Sequence of chain 1.A:
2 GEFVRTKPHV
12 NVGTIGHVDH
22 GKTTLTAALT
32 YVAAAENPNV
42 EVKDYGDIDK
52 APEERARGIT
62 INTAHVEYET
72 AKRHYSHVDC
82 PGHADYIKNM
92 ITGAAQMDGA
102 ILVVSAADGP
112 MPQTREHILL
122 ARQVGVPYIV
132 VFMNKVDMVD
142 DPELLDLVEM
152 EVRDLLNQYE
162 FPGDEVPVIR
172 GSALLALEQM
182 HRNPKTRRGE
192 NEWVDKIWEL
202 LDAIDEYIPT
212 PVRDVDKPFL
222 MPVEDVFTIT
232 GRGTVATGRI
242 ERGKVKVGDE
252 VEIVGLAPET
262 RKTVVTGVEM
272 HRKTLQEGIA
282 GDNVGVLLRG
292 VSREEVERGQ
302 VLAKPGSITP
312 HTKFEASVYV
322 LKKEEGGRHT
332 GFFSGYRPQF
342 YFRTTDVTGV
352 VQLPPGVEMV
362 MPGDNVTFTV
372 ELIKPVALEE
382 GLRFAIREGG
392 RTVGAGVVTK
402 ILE

This protein binds this small molecule.
Small molecule (SMILES): Nc1nc2c(ncn2[C@@H]2O[C@H](CO[P](=O)(O)O[P](=O)(O)NP(=O)(O)O)[C@@H](O)[C@H]2O)c(=O)[nH]1

Binding-site contacts:
Ligand atom O6 contacts residue ASP138 of chain 1.A at 3.5 Å (salt-bridge).
Ligand atom O2A contacts residue TYR46 of chain 1.A at 2.6 Å (h-bond).
Ligand atom O1B contacts residue HIS21 of chain 1.A at 3.3 Å (h-bond).
Ligand atom O2B contacts residue LYS23 of chain 1.A at 3.4 Å (salt-bridge).
Ligand atom O2G contacts residue LYS23 of chain 1.A at 2.8 Å (salt-bridge).
Ligand atom O1A contacts residue THR25 of chain 1.A at 2.6 Å (h-bond).
Ligand atom O1B contacts residue GLY22 of chain 1.A at 2.9 Å (h-bond).
Ligand atom PB contacts residue LYS23 of chain 1.A at 3.5 Å.
Ligand atom O1A contacts residue GLY22 of chain 1.A at 3.5 Å.
Ligand atom N2 contacts residue ASP138 of chain 1.A at 2.9 Å (salt-bridge).
Ligand atom N7 contacts residue ASN135 of chain 1.A at 3.0 Å (h-bond).
Ligand atom C5' contacts residue ASP20 of chain 1.A at 3.2 Å.
Ligand atom O2G contacts residue GLY83 of chain 1.A at 3.0 Å (h-bond).
Ligand atom PB contacts residue MG1 of chain 1.C at 3.3 Å.
Ligand atom O6 contacts residue LEU175 of chain 1.A at 3.3 Å (h-bond).
Ligand atom O3G contacts residue ILE60 of chain 1.A at 3.4 Å.
Ligand atom O1A contacts residue THR24 of chain 1.A at 3.5 Å (h-bond).
Ligand atom O3G contacts residue THR61 of chain 1.A at 3.1 Å (h-bond).
Ligand atom O2B contacts residue MG1 of chain 1.C at 2.2 Å.
Ligand atom N1 contacts residue ASP138 of chain 1.A at 2.7 Å (salt-bridge).
Ligand atom O6 contacts residue ASN135 of chain 1.A at 3.1 Å (h-bond).
Ligand atom O6 contacts residue ALA174 of chain 1.A at 3.1 Å (h-bond).
Ligand atom O4' contacts residue LYS136 of chain 1.A at 3.2 Å (salt-bridge).
Ligand atom C6 contacts residue LYS136 of chain 1.A at 3.5 Å.
Ligand atom C5 contacts residue LEU175 of chain 1.A at 3.5 Å (hydrophobic).
Ligand atom N2 contacts residue MET139 of chain 1.A at 3.2 Å.
Ligand atom C6 contacts residue LEU175 of chain 1.A at 3.5 Å (hydrophobic).
Ligand atom O6 contacts residue SER173 of chain 1.A at 2.7 Å (h-bond).
Ligand atom PG contacts residue MG1 of chain 1.C at 3.2 Å.
Ligand atom N3B contacts residue MG1 of chain 1.C at 3.3 Å.
Ligand atom O1B contacts residue LYS23 of chain 1.A at 2.7 Å (salt-bridge).
Ligand atom O3A contacts residue GLY22 of chain 1.A at 3.2 Å (h-bond).
Ligand atom O1G contacts residue MG1 of chain 1.C at 2.0 Å.
Ligand atom O1G contacts residue THR61 of chain 1.A at 2.9 Å (h-bond).
Ligand atom O2G contacts residue ASP20 of chain 1.A at 3.2 Å (salt-bridge).
Ligand atom O6 contacts residue LYS136 of chain 1.A at 3.4 Å (salt-bridge).
Ligand atom O2B contacts residue THR24 of chain 1.A at 2.8 Å (h-bond).
Ligand atom N3B contacts residue ASP20 of chain 1.A at 3.3 Å (salt-bridge).
Ligand atom O2G contacts residue VAL19 of chain 1.A at 3.2 Å.
Ligand atom C6 contacts residue SER173 of chain 1.A at 3.5 Å.